The small molecule below binds the protein below.
Small molecule (SMILES): CC(=O)N[C@@H]1[C@@H](O)[C@H](O)[C@@H](CO)O[C@H]1O

Binding-site contacts:
Ligand atom C8 contacts residue PRO116 of chain 1.B at 3.8 Å (hydrophobic).
Ligand atom C6 contacts residue FUC1 of chain 1.S at 3.0 Å.
Ligand atom C7 contacts residue ILE115 of chain 1.B at 4.1 Å (hydrophobic).
Ligand atom C5 contacts residue ASN117 of chain 1.B at 3.5 Å.
Ligand atom O7 contacts residue ARG114 of chain 1.B at 3.7 Å.
Ligand atom C3 contacts residue ASN117 of chain 1.B at 3.9 Å.
Ligand atom C8 contacts residue ASN117 of chain 1.B at 4.2 Å.
Ligand atom C7 contacts residue ASN117 of chain 1.B at 3.7 Å.
Ligand atom C4 contacts residue FUC1 of chain 1.S at 4.4 Å.
Ligand atom C5 contacts residue FUC1 of chain 1.S at 4.0 Å.
Ligand atom C1 contacts residue ASN117 of chain 1.B at 1.5 Å.
Ligand atom O5 contacts residue ASN117 of chain 1.B at 2.1 Å (h-bond).
Ligand atom C4 contacts residue ASN117 of chain 1.B at 4.2 Å.
Ligand atom C8 contacts residue ILE115 of chain 1.B at 3.2 Å (hydrophobic).
Ligand atom O6 contacts residue FUC1 of chain 1.S at 2.0 Å.
Ligand atom C7 contacts residue ARG114 of chain 1.B at 4.3 Å.
Ligand atom O7 contacts residue ASN117 of chain 1.B at 3.3 Å (h-bond).
Ligand atom C2 contacts residue ASN117 of chain 1.B at 2.7 Å.
Ligand atom C8 contacts residue ARG114 of chain 1.B at 3.8 Å.
Ligand atom O5 contacts residue FUC1 of chain 1.S at 3.8 Å.
Ligand atom O7 contacts residue ILE115 of chain 1.B at 4.2 Å.
Ligand atom C6 contacts residue ASN117 of chain 1.B at 4.5 Å.
Ligand atom O6 contacts residue ASN117 of chain 1.B at 4.2 Å.
Ligand atom N2 contacts residue ASN117 of chain 1.B at 3.2 Å (h-bond).

Sequence of chain 1.B:
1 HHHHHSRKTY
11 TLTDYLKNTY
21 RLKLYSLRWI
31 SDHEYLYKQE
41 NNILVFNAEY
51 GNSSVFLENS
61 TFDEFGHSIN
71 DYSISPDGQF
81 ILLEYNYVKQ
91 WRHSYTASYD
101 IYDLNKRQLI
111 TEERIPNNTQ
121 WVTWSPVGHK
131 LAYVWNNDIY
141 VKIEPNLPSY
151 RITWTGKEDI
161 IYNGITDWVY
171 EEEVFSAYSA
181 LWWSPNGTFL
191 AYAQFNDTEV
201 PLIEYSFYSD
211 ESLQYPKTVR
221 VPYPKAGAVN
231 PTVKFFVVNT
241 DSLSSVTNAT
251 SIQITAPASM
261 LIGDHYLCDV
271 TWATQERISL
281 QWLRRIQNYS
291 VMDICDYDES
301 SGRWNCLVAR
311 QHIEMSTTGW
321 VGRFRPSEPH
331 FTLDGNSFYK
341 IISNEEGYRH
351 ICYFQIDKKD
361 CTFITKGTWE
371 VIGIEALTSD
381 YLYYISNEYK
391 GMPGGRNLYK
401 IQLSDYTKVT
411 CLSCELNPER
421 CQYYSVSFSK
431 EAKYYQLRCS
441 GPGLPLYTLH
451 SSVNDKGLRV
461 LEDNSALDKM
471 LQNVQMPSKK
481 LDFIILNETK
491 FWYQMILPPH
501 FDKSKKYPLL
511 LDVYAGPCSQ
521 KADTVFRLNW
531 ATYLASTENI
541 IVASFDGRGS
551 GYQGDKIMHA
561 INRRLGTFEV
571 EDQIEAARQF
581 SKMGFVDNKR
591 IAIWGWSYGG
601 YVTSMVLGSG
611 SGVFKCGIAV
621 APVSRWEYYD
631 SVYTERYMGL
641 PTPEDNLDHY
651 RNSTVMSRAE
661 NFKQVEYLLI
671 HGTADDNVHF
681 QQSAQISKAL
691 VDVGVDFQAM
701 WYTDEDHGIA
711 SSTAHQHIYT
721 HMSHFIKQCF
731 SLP